Binding-site contacts:
Ligand atom C06 contacts residue ASN43 of chain 1.A at 3.8 Å.
Ligand atom C09 contacts residue ASN43 of chain 1.A at 3.5 Å.
Ligand atom C02 contacts residue ASN43 of chain 1.A at 3.8 Å.
Ligand atom C05 contacts residue MET90 of chain 1.A at 3.6 Å (hydrophobic).
Ligand atom C12 contacts residue LEU99 of chain 1.A at 3.4 Å (hydrophobic).
Ligand atom C15 contacts residue ALA47 of chain 1.A at 3.8 Å (hydrophobic).
Ligand atom O23 contacts residue THR101 of chain 1.A at 3.7 Å.
Ligand atom O08 contacts residue VAL178 of chain 1.A at 3.5 Å.
Ligand atom O08 contacts residue ASN43 of chain 1.A at 3.7 Å.
Ligand atom C18 contacts residue ASN43 of chain 1.A at 3.6 Å.
Ligand atom O07 contacts residue SER44 of chain 1.A at 3.7 Å.
Ligand atom C21 contacts residue LEU99 of chain 1.A at 3.6 Å (hydrophobic).
Ligand atom O07 contacts residue ASP85 of chain 1.A at 2.6 Å (salt-bridge).
Ligand atom N13 contacts residue MET90 of chain 1.A at 3.8 Å.
Ligand atom C24 contacts residue ASN43 of chain 1.A at 3.4 Å.
Ligand atom C02 contacts residue ASP85 of chain 1.A at 3.5 Å.
Ligand atom C01 contacts residue ASN43 of chain 1.A at 3.5 Å.
Ligand atom O07 contacts residue ALA47 of chain 1.A at 3.2 Å.
Ligand atom C12 contacts residue PHE130 of chain 1.A at 3.8 Å (hydrophobic).
Ligand atom N13 contacts residue THR176 of chain 1.A at 3.5 Å (h-bond).
Ligand atom O28 contacts residue ALA47 of chain 1.A at 3.6 Å.
Ligand atom N13 contacts residue ALA47 of chain 1.A at 3.4 Å.
Ligand atom O08 contacts residue LEU40 of chain 1.A at 3.7 Å.
Ligand atom C22 contacts residue LEU99 of chain 1.A at 3.5 Å (hydrophobic).
Ligand atom O07 contacts residue THR176 of chain 1.A at 3.7 Å.
Ligand atom C19 contacts residue ASN43 of chain 1.A at 3.7 Å.
Ligand atom N25 contacts residue ILE88 of chain 1.A at 3.5 Å.
Ligand atom C15 contacts residue MET90 of chain 1.A at 3.8 Å (hydrophobic).
Ligand atom C15 contacts residue ILE88 of chain 1.A at 3.8 Å (hydrophobic).
Ligand atom C12 contacts residue ASN43 of chain 1.A at 3.6 Å.
Ligand atom C03 contacts residue ASP85 of chain 1.A at 3.5 Å.
Ligand atom N14 contacts residue ALA47 of chain 1.A at 3.5 Å.
Ligand atom C09 contacts residue PHE130 of chain 1.A at 3.7 Å (hydrophobic).
Ligand atom C21 contacts residue GLY100 of chain 1.A at 3.5 Å.
Ligand atom N14 contacts residue GLY89 of chain 1.A at 3.3 Å (h-bond).
Ligand atom N14 contacts residue MET90 of chain 1.A at 3.6 Å.
Ligand atom C11 contacts residue PHE130 of chain 1.A at 3.4 Å (hydrophobic).
Ligand atom C10 contacts residue ALA47 of chain 1.A at 3.6 Å (hydrophobic).
Ligand atom N14 contacts residue ILE88 of chain 1.A at 3.4 Å.
Ligand atom C11 contacts residue LEU99 of chain 1.A at 3.8 Å (hydrophobic).

The small molecule below binds the protein below.
Small molecule (SMILES): COc1ccc(-c2c(-c3cc(C(C)C)c(O)cc3O)n[nH]c2NC(C)=O)cc1

Sequence of chain 1.A:
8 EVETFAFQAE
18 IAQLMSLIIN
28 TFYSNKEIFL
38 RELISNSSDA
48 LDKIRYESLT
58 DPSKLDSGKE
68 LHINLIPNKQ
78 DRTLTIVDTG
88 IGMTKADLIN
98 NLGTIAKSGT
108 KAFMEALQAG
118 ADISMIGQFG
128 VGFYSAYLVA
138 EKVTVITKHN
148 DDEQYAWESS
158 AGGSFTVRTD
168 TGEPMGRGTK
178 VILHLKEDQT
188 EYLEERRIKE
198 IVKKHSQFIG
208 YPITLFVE